A protein and the small-molecule ligand that binds it are described below.
Small molecule (SMILES): CCOc1noc2cc(OCCC3CCN(c4ccc(C)nn4)CC3)ccc12

Binding-site contacts:
Ligand atom N07 contacts residue LEU101 of chain 21.A at 3.7 Å.
Ligand atom N06 contacts residue LEU101 of chain 21.A at 3.2 Å.
Ligand atom N24 contacts residue PHE180 of chain 21.A at 3.6 Å.
Ligand atom O16 contacts residue ILE99 of chain 21.A at 3.6 Å.
Ligand atom C05 contacts residue LEU101 of chain 21.A at 3.9 Å (hydrophobic).
Ligand atom C03 contacts residue ASN211 of chain 21.A at 3.1 Å.
Ligand atom C28 contacts residue ALA167 of chain 21.A at 3.1 Å (hydrophobic).
Ligand atom C25 contacts residue PHE180 of chain 21.A at 3.5 Å (hydrophobic).
Ligand atom C12 contacts residue ILE99 of chain 21.A at 3.7 Å (hydrophobic).
Ligand atom C01 contacts residue THR207 of chain 21.A at 2.9 Å.
Ligand atom C18 contacts residue TYR145 of chain 21.A at 3.8 Å (hydrophobic).
Ligand atom C17 contacts residue LEU182 of chain 21.A at 3.7 Å (hydrophobic).
Ligand atom C28 contacts residue TYR143 of chain 21.A at 3.4 Å (hydrophobic).
Ligand atom C04 contacts residue ASN211 of chain 21.A at 3.4 Å.
Ligand atom C18 contacts residue ILE99 of chain 21.A at 3.8 Å (hydrophobic).
Ligand atom C22 contacts residue ILE99 of chain 21.A at 3.9 Å (hydrophobic).
Ligand atom C18 contacts residue LEU182 of chain 21.A at 3.2 Å (hydrophobic).
Ligand atom C21 contacts residue ILE123 of chain 21.A at 3.8 Å (hydrophobic).
Ligand atom N24 contacts residue LEU216 of chain 21.A at 3.5 Å.
Ligand atom C14 contacts residue HIS237 of chain 21.A at 3.5 Å.
Ligand atom O26 contacts residue TYR145 of chain 21.A at 3.2 Å.
Ligand atom C22 contacts residue ILE123 of chain 21.A at 3.6 Å (hydrophobic).
Ligand atom C27 contacts residue PHE180 of chain 21.A at 3.2 Å (hydrophobic).
Ligand atom C09 contacts residue LEU101 of chain 21.A at 3.8 Å (hydrophobic).
Ligand atom C15 contacts residue ILE123 of chain 21.A at 3.6 Å (hydrophobic).
Ligand atom C14 contacts residue SER121 of chain 21.A at 3.5 Å.
Ligand atom O23 contacts residue LEU216 of chain 21.A at 3.7 Å.
Ligand atom C01 contacts residue TYR192 of chain 21.A at 2.9 Å (hydrophobic).
Ligand atom N08 contacts residue LEU101 of chain 21.A at 3.8 Å.
Ligand atom C19 contacts residue TYR145 of chain 21.A at 3.2 Å (hydrophobic).
Ligand atom C17 contacts residue ILE99 of chain 21.A at 3.8 Å (hydrophobic).
Ligand atom C15 contacts residue LEU182 of chain 21.A at 3.7 Å (hydrophobic).
Ligand atom C28 contacts residue TYR145 of chain 21.A at 3.3 Å (hydrophobic).
Ligand atom C09 contacts residue TYR191 of chain 21.A at 3.6 Å (hydrophobic).
Ligand atom C28 contacts residue MET144 of chain 21.A at 3.8 Å (hydrophobic).
Ligand atom C04 contacts residue MET213 of chain 21.A at 3.9 Å (hydrophobic).
Ligand atom C10 contacts residue TYR191 of chain 21.A at 3.7 Å (hydrophobic).
Ligand atom O26 contacts residue PHE180 of chain 21.A at 3.7 Å.
Ligand atom C13 contacts residue MET213 of chain 21.A at 3.4 Å (hydrophobic).
Ligand atom C19 contacts residue LEU182 of chain 21.A at 3.6 Å (hydrophobic).

Sequence of chain 21.A:
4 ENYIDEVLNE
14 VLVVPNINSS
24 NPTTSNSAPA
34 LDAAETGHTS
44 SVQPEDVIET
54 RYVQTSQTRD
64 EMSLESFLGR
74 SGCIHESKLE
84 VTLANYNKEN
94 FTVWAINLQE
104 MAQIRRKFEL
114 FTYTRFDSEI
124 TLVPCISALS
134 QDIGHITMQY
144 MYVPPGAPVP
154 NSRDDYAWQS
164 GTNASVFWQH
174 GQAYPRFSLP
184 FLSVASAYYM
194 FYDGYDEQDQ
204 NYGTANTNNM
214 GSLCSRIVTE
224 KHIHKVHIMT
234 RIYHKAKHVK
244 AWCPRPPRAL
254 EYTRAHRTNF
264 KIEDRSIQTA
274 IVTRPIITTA